Sequence of chain 1.O:
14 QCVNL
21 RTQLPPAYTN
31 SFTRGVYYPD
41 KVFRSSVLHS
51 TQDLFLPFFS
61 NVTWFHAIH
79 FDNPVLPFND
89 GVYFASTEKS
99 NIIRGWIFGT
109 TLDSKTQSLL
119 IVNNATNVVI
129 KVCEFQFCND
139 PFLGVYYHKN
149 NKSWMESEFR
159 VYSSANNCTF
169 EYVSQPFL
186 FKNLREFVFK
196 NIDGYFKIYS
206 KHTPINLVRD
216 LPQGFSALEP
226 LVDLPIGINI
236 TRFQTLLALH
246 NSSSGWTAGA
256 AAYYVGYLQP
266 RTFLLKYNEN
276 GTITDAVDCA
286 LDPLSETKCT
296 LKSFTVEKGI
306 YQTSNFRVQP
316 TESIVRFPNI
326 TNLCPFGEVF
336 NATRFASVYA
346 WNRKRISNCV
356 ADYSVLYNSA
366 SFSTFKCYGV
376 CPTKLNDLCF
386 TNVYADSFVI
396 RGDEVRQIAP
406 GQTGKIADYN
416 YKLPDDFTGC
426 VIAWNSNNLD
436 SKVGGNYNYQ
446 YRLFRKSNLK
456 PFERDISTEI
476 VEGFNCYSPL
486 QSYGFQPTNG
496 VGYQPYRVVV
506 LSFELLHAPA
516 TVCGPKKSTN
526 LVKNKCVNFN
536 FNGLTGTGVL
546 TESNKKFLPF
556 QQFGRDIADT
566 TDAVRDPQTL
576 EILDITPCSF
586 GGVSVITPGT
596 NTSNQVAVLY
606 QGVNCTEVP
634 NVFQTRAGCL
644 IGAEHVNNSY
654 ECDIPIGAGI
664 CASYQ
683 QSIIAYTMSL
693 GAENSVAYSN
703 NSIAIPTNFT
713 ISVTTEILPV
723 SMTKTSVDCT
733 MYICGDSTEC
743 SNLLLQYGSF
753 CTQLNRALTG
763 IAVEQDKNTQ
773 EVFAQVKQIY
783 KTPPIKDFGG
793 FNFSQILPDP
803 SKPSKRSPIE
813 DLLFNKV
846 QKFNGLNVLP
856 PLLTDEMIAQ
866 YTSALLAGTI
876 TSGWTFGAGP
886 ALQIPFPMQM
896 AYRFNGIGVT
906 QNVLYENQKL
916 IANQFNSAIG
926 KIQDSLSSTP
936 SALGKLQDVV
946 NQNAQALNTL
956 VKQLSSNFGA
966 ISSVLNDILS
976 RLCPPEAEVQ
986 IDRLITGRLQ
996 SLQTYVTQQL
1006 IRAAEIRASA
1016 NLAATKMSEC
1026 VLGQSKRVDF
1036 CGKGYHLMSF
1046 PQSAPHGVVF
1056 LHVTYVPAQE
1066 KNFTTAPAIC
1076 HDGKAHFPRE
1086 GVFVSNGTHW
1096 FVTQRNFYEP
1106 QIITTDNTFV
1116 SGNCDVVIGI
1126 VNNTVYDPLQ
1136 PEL

The protein below binds the small molecule below.
Small molecule (SMILES): CC(=O)N[C@@H]1[C@@H](O)[C@H](O)[C@@H](CO)O[C@H]1O

Binding-site contacts:
Ligand atom C4 contacts residue ASN275 of chain 1.O at 4.3 Å.
Ligand atom N2 contacts residue GLU274 of chain 1.O at 4.4 Å.
Ligand atom O7 contacts residue ASN273 of chain 1.O at 3.8 Å.
Ligand atom O6 contacts residue ASN275 of chain 1.O at 4.5 Å.
Ligand atom O7 contacts residue ASN275 of chain 1.O at 3.6 Å.
Ligand atom O5 contacts residue ASN275 of chain 1.O at 2.4 Å (h-bond).
Ligand atom C1 contacts residue ASN275 of chain 1.O at 1.5 Å.
Ligand atom C3 contacts residue ASN275 of chain 1.O at 3.8 Å.
Ligand atom N2 contacts residue ASN275 of chain 1.O at 2.9 Å (h-bond).
Ligand atom C7 contacts residue ASN275 of chain 1.O at 3.5 Å.
Ligand atom C8 contacts residue GLU274 of chain 1.O at 4.0 Å.
Ligand atom C5 contacts residue ASN275 of chain 1.O at 3.7 Å.
Ligand atom C8 contacts residue ASN273 of chain 1.O at 4.2 Å.
Ligand atom C2 contacts residue ASN275 of chain 1.O at 2.5 Å.
Ligand atom C7 contacts residue ASN273 of chain 1.O at 4.2 Å.